Binding-site contacts:
Ligand atom O2 contacts residue GLY132 of chain 1.A at 3.8 Å.
Ligand atom N3 contacts residue ZN1 of chain 1.C at 2.6 Å.
Ligand atom C14 contacts residue LEU187 of chain 1.A at 3.7 Å (hydrophobic).
Ligand atom O5 contacts residue HIS191 of chain 1.A at 3.3 Å (h-bond).
Ligand atom O4 contacts residue ZN1 of chain 1.C at 2.1 Å.
Ligand atom C5 contacts residue PRO223 of chain 1.A at 3.3 Å (hydrophobic).
Ligand atom O5 contacts residue ZN1 of chain 1.C at 2.0 Å.
Ligand atom O3 contacts residue LEU187 of chain 1.A at 3.6 Å.
Ligand atom C7 contacts residue ALA225 of chain 1.A at 3.7 Å (hydrophobic).
Ligand atom N2 contacts residue ALA225 of chain 1.A at 3.7 Å.
Ligand atom N3 contacts residue GLU192 of chain 1.A at 3.1 Å (salt-bridge).
Ligand atom O5 contacts residue HIS195 of chain 1.A at 2.7 Å (h-bond).
Ligand atom C17 contacts residue LEU136 of chain 1.A at 3.3 Å (hydrophobic).
Ligand atom C10 contacts residue GLU192 of chain 1.A at 3.7 Å.
Ligand atom C11 contacts residue GLU192 of chain 1.A at 3.7 Å.
Ligand atom O5 contacts residue HIS201 of chain 1.A at 3.7 Å.
Ligand atom O5 contacts residue GLU192 of chain 1.A at 3.0 Å (salt-bridge).
Ligand atom N2 contacts residue VAL226 of chain 1.A at 2.7 Å (h-bond).
Ligand atom C15 contacts residue GLU184 of chain 1.A at 3.6 Å.
Ligand atom S1 contacts residue HIS201 of chain 1.A at 3.7 Å.
Ligand atom C10 contacts residue HIS191 of chain 1.A at 3.8 Å.
Ligand atom C1 contacts residue THR133 of chain 1.A at 3.3 Å.
Ligand atom C14 contacts residue VAL226 of chain 1.A at 3.4 Å (hydrophobic).
Ligand atom C4 contacts residue PRO223 of chain 1.A at 3.0 Å (hydrophobic).
Ligand atom O1 contacts residue THR133 of chain 1.A at 3.1 Å.
Ligand atom O4 contacts residue HIS195 of chain 1.A at 3.7 Å.
Ligand atom O4 contacts residue HIS201 of chain 1.A at 2.2 Å.
Ligand atom C9 contacts residue HIS191 of chain 1.A at 3.5 Å.
Ligand atom C16 contacts residue ZN1 of chain 1.C at 2.6 Å.
Ligand atom N2 contacts residue GLU184 of chain 1.A at 3.0 Å (salt-bridge).
Ligand atom O1 contacts residue GLY135 of chain 1.A at 3.6 Å.
Ligand atom C15 contacts residue VAL226 of chain 1.A at 3.4 Å (hydrophobic).
Ligand atom N3 contacts residue GLY135 of chain 1.A at 3.2 Å (h-bond).
Ligand atom C13 contacts residue VAL226 of chain 1.A at 3.8 Å (hydrophobic).
Ligand atom C16 contacts residue HIS201 of chain 1.A at 3.5 Å.
Ligand atom O1 contacts residue LEU134 of chain 1.A at 2.7 Å (h-bond).
Ligand atom C12 contacts residue LEU187 of chain 1.A at 3.7 Å (hydrophobic).
Ligand atom O3 contacts residue HIS191 of chain 1.A at 3.1 Å.
Ligand atom C8 contacts residue ALA225 of chain 1.A at 3.5 Å (hydrophobic).
Ligand atom C13 contacts residue LEU187 of chain 1.A at 3.6 Å (hydrophobic).

A small-molecule ligand and the protein it binds are described below.
Small molecule (SMILES): CC1(C)SCCN(S(=O)(=O)c2ccc(OCC#CCN)cc2)[C@H]1C(=O)NO

Sequence of chain 1.A:
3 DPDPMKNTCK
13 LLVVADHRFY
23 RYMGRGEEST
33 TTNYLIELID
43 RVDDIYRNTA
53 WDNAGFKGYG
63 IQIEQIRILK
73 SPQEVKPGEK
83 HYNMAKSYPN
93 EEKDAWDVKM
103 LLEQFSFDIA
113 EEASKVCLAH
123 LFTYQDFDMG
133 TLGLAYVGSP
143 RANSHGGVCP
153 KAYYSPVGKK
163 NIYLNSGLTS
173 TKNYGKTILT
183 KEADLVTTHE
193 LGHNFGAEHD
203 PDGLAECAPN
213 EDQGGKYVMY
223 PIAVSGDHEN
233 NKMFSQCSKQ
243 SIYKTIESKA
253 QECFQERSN